Sequence of chain 1.C:
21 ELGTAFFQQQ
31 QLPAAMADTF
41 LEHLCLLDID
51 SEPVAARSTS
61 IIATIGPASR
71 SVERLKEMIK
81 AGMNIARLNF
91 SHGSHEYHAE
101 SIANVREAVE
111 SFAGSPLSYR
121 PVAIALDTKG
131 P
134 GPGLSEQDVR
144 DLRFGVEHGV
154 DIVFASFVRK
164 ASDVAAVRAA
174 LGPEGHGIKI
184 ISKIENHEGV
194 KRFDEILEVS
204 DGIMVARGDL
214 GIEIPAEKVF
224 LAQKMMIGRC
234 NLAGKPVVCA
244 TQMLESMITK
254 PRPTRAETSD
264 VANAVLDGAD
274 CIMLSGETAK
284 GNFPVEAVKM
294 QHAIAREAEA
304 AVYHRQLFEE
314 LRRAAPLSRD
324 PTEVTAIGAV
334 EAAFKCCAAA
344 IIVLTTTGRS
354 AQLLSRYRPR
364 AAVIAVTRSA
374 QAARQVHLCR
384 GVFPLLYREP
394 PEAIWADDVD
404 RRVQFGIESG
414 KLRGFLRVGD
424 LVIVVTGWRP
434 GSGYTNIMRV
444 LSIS

Binding-site contacts:
Ligand atom O2P contacts residue ARG405 of chain 1.C at 2.8 Å (salt-bridge).
Ligand atom C6 contacts residue LEU347 of chain 1.C at 3.6 Å (hydrophobic).
Ligand atom O4 contacts residue GLY434 of chain 1.C at 2.6 Å (h-bond).
Ligand atom O3P contacts residue PRO433 of chain 1.C at 3.6 Å.
Ligand atom O5P contacts residue THR350 of chain 1.C at 2.6 Å (h-bond).
Ligand atom O5P contacts residue THR348 of chain 1.C at 3.6 Å.
Ligand atom P2 contacts residue SER353 of chain 1.C at 3.6 Å.
Ligand atom O6 contacts residue THR349 of chain 1.C at 3.3 Å (h-bond).
Ligand atom O3P contacts residue GLY434 of chain 1.C at 2.9 Å (h-bond).
Ligand atom O4 contacts residue THR438 of chain 1.C at 3.4 Å (h-bond).
Ligand atom O6 contacts residue SER435 of chain 1.C at 3.8 Å.
Ligand atom C5 contacts residue GLY434 of chain 1.C at 3.5 Å.
Ligand atom O6P contacts residue SER353 of chain 1.C at 3.6 Å (h-bond).
Ligand atom O4P contacts residue ARG352 of chain 1.C at 3.8 Å.
Ligand atom C6 contacts residue SER353 of chain 1.C at 3.7 Å.
Ligand atom C3 contacts residue GLY434 of chain 1.C at 3.5 Å.
Ligand atom C6 contacts residue THR438 of chain 1.C at 3.4 Å.
Ligand atom O5P contacts residue SER435 of chain 1.C at 2.7 Å (h-bond).
Ligand atom P2 contacts residue THR348 of chain 1.C at 3.5 Å.
Ligand atom P1 contacts residue ARG405 of chain 1.C at 3.7 Å.
Ligand atom O4 contacts residue GLY436 of chain 1.C at 3.7 Å.
Ligand atom O2P contacts residue THR349 of chain 1.C at 3.6 Å.
Ligand atom O4P contacts residue SER353 of chain 1.C at 2.6 Å (h-bond).
Ligand atom O1P contacts residue ARG405 of chain 1.C at 2.8 Å (salt-bridge).
Ligand atom O4 contacts residue TYR437 of chain 1.C at 2.9 Å (h-bond).
Ligand atom O2 contacts residue LEU347 of chain 1.C at 3.5 Å.
Ligand atom O2 contacts residue GLY430 of chain 1.C at 3.4 Å (h-bond).
Ligand atom O1 contacts residue GLY434 of chain 1.C at 3.8 Å.
Ligand atom O6P contacts residue GLY436 of chain 1.C at 2.9 Å (h-bond).
Ligand atom O1P contacts residue TRP398 of chain 1.C at 2.7 Å (h-bond).
Ligand atom O3 contacts residue GLY430 of chain 1.C at 3.1 Å.
Ligand atom C4 contacts residue GLY434 of chain 1.C at 3.4 Å.
Ligand atom O6 contacts residue THR348 of chain 1.C at 3.6 Å.
Ligand atom O3 contacts residue ARG432 of chain 1.C at 2.7 Å (salt-bridge).
Ligand atom O5P contacts residue THR349 of chain 1.C at 3.3 Å (h-bond).
Ligand atom C3 contacts residue ARG432 of chain 1.C at 3.3 Å.
Ligand atom O4P contacts residue THR348 of chain 1.C at 2.5 Å (h-bond).
Ligand atom O5 contacts residue LEU347 of chain 1.C at 3.6 Å (h-bond).
Ligand atom P2 contacts residue SER435 of chain 1.C at 3.4 Å.
Ligand atom O6P contacts residue SER435 of chain 1.C at 3.1 Å (h-bond).

This small molecule binds to this protein.
Small molecule (SMILES): O=P(O)(O)OC[C@H]1O[C@](O)(COP(=O)(O)O)[C@@H](O)[C@@H]1O